Sequence of chain 1.D:
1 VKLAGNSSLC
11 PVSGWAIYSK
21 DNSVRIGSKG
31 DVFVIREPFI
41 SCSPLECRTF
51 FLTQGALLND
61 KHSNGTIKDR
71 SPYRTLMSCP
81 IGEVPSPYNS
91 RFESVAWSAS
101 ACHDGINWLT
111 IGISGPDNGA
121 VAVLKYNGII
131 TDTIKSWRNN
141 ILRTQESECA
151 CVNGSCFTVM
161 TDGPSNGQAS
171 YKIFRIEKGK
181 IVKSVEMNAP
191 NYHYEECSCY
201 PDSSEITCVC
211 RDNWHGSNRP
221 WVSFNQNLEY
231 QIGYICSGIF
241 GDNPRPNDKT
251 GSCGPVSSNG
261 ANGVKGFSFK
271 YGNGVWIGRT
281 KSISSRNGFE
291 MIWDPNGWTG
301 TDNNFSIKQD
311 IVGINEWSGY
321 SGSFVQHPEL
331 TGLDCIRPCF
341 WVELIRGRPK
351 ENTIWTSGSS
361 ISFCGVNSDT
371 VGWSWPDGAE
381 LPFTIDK

This small molecule binds to this protein.
Small molecule (SMILES): CC(=O)N[C@@H]1[C@@H](O)[C@H](O)[C@@H](CO)O[C@H]1O

Binding-site contacts:
Ligand atom C5 contacts residue ASN153 of chain 1.D at 3.6 Å.
Ligand atom O5 contacts residue ASN153 of chain 1.D at 2.4 Å (h-bond).
Ligand atom O7 contacts residue ASN153 of chain 1.D at 3.5 Å (h-bond).
Ligand atom C5 contacts residue LYS2 of chain 1.D at 3.5 Å.
Ligand atom C4 contacts residue ASN153 of chain 1.D at 4.2 Å.
Ligand atom C1 contacts residue ASN153 of chain 1.D at 1.4 Å.
Ligand atom O5 contacts residue LYS2 of chain 1.D at 3.4 Å (salt-bridge).
Ligand atom C8 contacts residue ASN153 of chain 1.D at 4.5 Å.
Ligand atom C2 contacts residue ASN153 of chain 1.D at 2.4 Å.
Ligand atom O6 contacts residue LYS2 of chain 1.D at 4.3 Å.
Ligand atom C3 contacts residue ASN153 of chain 1.D at 3.8 Å.
Ligand atom C7 contacts residue ASN153 of chain 1.D at 3.4 Å.
Ligand atom C1 contacts residue LYS2 of chain 1.D at 4.0 Å.
Ligand atom C6 contacts residue LYS2 of chain 1.D at 3.4 Å.
Ligand atom N2 contacts residue ASN153 of chain 1.D at 3.0 Å (h-bond).